Sequence of chain 2.B:
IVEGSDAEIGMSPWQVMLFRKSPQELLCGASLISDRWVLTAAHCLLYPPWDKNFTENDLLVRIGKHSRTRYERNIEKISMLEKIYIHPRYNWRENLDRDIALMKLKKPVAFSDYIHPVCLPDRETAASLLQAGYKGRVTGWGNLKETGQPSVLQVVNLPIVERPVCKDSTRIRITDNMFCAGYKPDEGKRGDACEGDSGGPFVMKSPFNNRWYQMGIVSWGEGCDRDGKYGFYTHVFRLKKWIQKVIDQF

Binding-site contacts:
Ligand atom N contacts residue THR69 of chain 1.B at 2.9 Å (h-bond).
Ligand atom OH contacts residue ARG68 of chain 1.B at 3.5 Å (salt-bridge).
Ligand atom O2 contacts residue LYS77 of chain 1.B at 3.6 Å.
Ligand atom O2 contacts residue ILE78 of chain 1.B at 2.9 Å (h-bond).
Ligand atom OE2 contacts residue TYR71 of chain 1.B at 3.1 Å.
Ligand atom CB contacts residue ARG70 of chain 2.B at 3.1 Å.
Ligand atom O contacts residue LYS21 of chain 1.B at 2.5 Å (salt-bridge).
Ligand atom OH contacts residue LEU26 of chain 1.B at 3.2 Å.
Ligand atom CA contacts residue LYS21 of chain 1.B at 3.6 Å.
Ligand atom OD1 contacts residue TYR71 of chain 1.B at 2.8 Å (h-bond).
Ligand atom CZ contacts residue GLN24 of chain 1.B at 3.4 Å.
Ligand atom O1 contacts residue ILE78 of chain 1.B at 3.6 Å.
Ligand atom CD1 contacts residue ILE78 of chain 1.B at 3.6 Å (hydrophobic).
Ligand atom O1 contacts residue GLU76 of chain 1.B at 3.7 Å.
Ligand atom O3 contacts residue LYS77 of chain 1.B at 3.0 Å (salt-bridge).
Ligand atom OE1 contacts residue ARG70 of chain 2.B at 2.8 Å (salt-bridge).
Ligand atom CB contacts residue MET80 of chain 1.B at 3.4 Å (hydrophobic).
Ligand atom CG2 contacts residue ARG62 of chain 1.B at 3.4 Å.
Ligand atom O4 contacts residue THR69 of chain 1.B at 3.4 Å.
Ligand atom O1 contacts residue THR69 of chain 1.B at 3.6 Å.
Ligand atom O2 contacts residue ARG68 of chain 1.B at 3.2 Å (salt-bridge).
Ligand atom O1 contacts residue TYR71 of chain 1.B at 2.8 Å (h-bond).
Ligand atom C1 contacts residue ARG68 of chain 1.B at 3.5 Å.
Ligand atom CB contacts residue THR69 of chain 1.B at 3.3 Å.
Ligand atom CE1 contacts residue TYR71 of chain 1.B at 3.7 Å (hydrophobic).
Ligand atom OE1 contacts residue ARG70 of chain 1.B at 3.7 Å.
Ligand atom CD2 contacts residue ARG68 of chain 1.B at 3.7 Å.
Ligand atom CD contacts residue TYR71 of chain 1.B at 3.4 Å (hydrophobic).
Ligand atom OXT contacts residue LYS21 of chain 1.B at 3.0 Å (salt-bridge).
Ligand atom O1 contacts residue ARG68 of chain 1.B at 3.0 Å (salt-bridge).
Ligand atom CA contacts residue THR69 of chain 1.B at 3.6 Å.
Ligand atom C contacts residue LYS21 of chain 1.B at 2.7 Å.
Ligand atom N contacts residue LYS21 of chain 1.B at 3.7 Å.
Ligand atom OXT contacts residue MET80 of chain 1.B at 3.1 Å (h-bond).
Ligand atom OE1 contacts residue TYR71 of chain 1.B at 3.5 Å (h-bond).
Ligand atom O contacts residue LEU60 of chain 1.B at 3.4 Å.
Ligand atom CG contacts residue ARG70 of chain 2.B at 3.6 Å.
Ligand atom O contacts residue ASN57 of chain 1.B at 2.7 Å (h-bond).
Ligand atom CE2 contacts residue ARG68 of chain 1.B at 3.7 Å.
Ligand atom N contacts residue GLN24 of chain 1.B at 3.5 Å (h-bond).

Sequence of chain 1.B:
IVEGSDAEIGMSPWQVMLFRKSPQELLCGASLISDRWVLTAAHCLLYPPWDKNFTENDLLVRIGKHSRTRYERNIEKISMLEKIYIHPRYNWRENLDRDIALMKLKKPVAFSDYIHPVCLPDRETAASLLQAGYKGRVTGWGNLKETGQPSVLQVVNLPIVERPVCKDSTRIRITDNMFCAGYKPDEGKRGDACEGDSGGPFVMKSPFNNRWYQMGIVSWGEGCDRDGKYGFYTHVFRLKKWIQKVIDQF

The protein below binds the small molecule below.
Small molecule (SMILES): CC[C@H](C)[C@H](NC(=O)[C@@H]1CCCN1C(=O)[C@H](CCC(=O)O)NC(=O)[C@H](Cc1ccc(O)cc1)NC(=O)CCC(=O)O)C(=O)N1C[C@@H](O)C[C@H]1C(=O)N[C@@H](CCC(=O)O)C(=O)N[C@@H](CCC(=O)O)C(=O)N[C@@H](Cc1ccc(CS(=O)(=O)O)cc1)C(=O)N[C@@H](CC1CCCCC1)C(=O)N[C@@H](CCC(N)=O)C(=O)O